A protein and the small-molecule ligand that binds it are described below.
Small molecule (SMILES): C/C(=C\CO[P](=O)(O)OP(=O)(O)O)CC/C=C(\C)CNC(=O)CCCC[C@@H]1SC[C@@H]2NC(=O)N[C@@H]21

Sequence of chain 1.A:
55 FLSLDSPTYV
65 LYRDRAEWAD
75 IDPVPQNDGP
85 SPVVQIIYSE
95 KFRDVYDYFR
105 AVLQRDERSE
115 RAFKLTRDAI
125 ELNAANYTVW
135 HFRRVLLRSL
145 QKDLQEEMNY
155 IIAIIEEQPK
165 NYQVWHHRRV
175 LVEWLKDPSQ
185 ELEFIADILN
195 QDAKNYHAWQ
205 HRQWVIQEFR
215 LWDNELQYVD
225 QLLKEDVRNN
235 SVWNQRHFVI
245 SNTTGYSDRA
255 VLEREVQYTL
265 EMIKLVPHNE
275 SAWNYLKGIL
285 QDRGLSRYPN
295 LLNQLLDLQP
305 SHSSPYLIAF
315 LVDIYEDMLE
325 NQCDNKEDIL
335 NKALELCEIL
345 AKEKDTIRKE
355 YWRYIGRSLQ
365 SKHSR

Binding-site contacts:
Ligand atom O2 contacts residue TYR300 of chain 1.B at 2.5 Å (h-bond).
Ligand atom C15 contacts residue CYS206 of chain 1.B at 3.6 Å (hydrophobic).
Ligand atom N3 contacts residue TYR105 of chain 1.B at 3.8 Å.
Ligand atom C13 contacts residue ARG202 of chain 1.B at 3.3 Å.
Ligand atom S1 contacts residue THR154 of chain 1.B at 3.8 Å.
Ligand atom C12 contacts residue ARG202 of chain 1.B at 3.6 Å.
Ligand atom C3 contacts residue TYR166 of chain 1.A at 3.9 Å (hydrophobic).
Ligand atom P1 contacts residue TYR300 of chain 1.B at 3.6 Å.
Ligand atom N2 contacts residue TYR365 of chain 1.B at 3.8 Å.
Ligand atom O1 contacts residue HIS248 of chain 1.B at 2.8 Å (h-bond).
Ligand atom O9 contacts residue LYS164 of chain 1.A at 3.8 Å.
Ligand atom O7 contacts residue TYR361 of chain 1.B at 3.9 Å.
Ligand atom C17 contacts residue TYR105 of chain 1.B at 3.4 Å (hydrophobic).
Ligand atom C4 contacts residue TYR166 of chain 1.A at 3.5 Å (hydrophobic).
Ligand atom C18 contacts residue TYR105 of chain 1.B at 3.6 Å (hydrophobic).
Ligand atom O9 contacts residue ARG291 of chain 1.B at 3.0 Å (salt-bridge).
Ligand atom O4 contacts residue LYS164 of chain 1.A at 3.8 Å.
Ligand atom O1 contacts residue TYR300 of chain 1.B at 3.7 Å.
Ligand atom C20 contacts residue TYR365 of chain 1.B at 3.2 Å (hydrophobic).
Ligand atom O9 contacts residue LYS294 of chain 1.B at 3.4 Å (salt-bridge).
Ligand atom C12 contacts residue CYS254 of chain 1.B at 3.6 Å (hydrophobic).
Ligand atom C11 contacts residue ARG202 of chain 1.B at 3.8 Å.
Ligand atom O7 contacts residue TRP106 of chain 1.B at 3.3 Å (h-bond).
Ligand atom O5 contacts residue HIS248 of chain 1.B at 3.8 Å.
Ligand atom C9 contacts residue TYR361 of chain 1.B at 3.9 Å (hydrophobic).
Ligand atom C4 contacts residue HIS201 of chain 1.A at 3.6 Å.
Ligand atom O1 contacts residue ARG291 of chain 1.B at 3.0 Å (salt-bridge).
Ligand atom C5 contacts residue TYR251 of chain 1.B at 3.4 Å (hydrophobic).
Ligand atom C20 contacts residue TRP106 of chain 1.B at 3.7 Å (hydrophobic).
Ligand atom C6 contacts residue HIS248 of chain 1.B at 3.4 Å.
Ligand atom C19 contacts residue TYR365 of chain 1.B at 3.7 Å (hydrophobic).
Ligand atom N3 contacts residue TYR365 of chain 1.B at 2.8 Å (h-bond).
Ligand atom C5 contacts residue TYR166 of chain 1.A at 3.6 Å (hydrophobic).
Ligand atom O7 contacts residue TYR365 of chain 1.B at 3.8 Å.
Ligand atom C18 contacts residue TYR365 of chain 1.B at 3.0 Å (hydrophobic).
Ligand atom O8 contacts residue LYS294 of chain 1.B at 2.8 Å (salt-bridge).
Ligand atom N3 contacts residue TRP106 of chain 1.B at 3.3 Å (h-bond).
Ligand atom C14 contacts residue CYS206 of chain 1.B at 3.8 Å (hydrophobic).
Ligand atom S1 contacts residue ALA151 of chain 1.B at 3.4 Å (h-bond).
Ligand atom C2 contacts residue HIS248 of chain 1.B at 3.6 Å.

Sequence of chain 1.B:
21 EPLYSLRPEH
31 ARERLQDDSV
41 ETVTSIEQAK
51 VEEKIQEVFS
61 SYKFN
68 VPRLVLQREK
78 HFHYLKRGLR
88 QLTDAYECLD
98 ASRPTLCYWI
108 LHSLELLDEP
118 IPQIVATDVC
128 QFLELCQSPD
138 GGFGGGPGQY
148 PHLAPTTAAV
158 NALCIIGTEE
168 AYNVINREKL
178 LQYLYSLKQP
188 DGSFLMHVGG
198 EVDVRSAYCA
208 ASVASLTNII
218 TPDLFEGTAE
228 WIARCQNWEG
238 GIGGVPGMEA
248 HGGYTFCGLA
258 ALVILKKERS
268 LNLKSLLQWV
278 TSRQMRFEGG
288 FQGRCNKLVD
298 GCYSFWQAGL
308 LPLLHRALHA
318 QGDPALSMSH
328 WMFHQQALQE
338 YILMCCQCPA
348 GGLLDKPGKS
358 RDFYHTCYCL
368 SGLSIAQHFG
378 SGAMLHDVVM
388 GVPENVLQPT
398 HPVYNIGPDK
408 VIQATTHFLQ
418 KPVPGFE